Binding-site contacts:
Ligand atom C13 contacts residue THR1 of chain 1.BA at 3.7 Å.
Ligand atom N4 contacts residue THR1 of chain 1.BA at 3.6 Å.
Ligand atom O8 contacts residue SER129 of chain 1.BA at 3.8 Å.
Ligand atom C15 contacts residue THR20 of chain 1.BA at 3.4 Å.
Ligand atom O8 contacts residue SER168 of chain 1.BA at 4.0 Å.
Ligand atom C15 contacts residue LYS33 of chain 1.BA at 4.0 Å.
Ligand atom O12 contacts residue THR1 of chain 1.BA at 4.1 Å.
Ligand atom C15 contacts residue ALA49 of chain 1.BA at 4.3 Å (hydrophobic).
Ligand atom O12 contacts residue ARG19 of chain 1.BA at 4.1 Å.
Ligand atom C11 contacts residue THR20 of chain 1.BA at 4.4 Å.
Ligand atom C6 contacts residue GLY47 of chain 1.BA at 4.0 Å.
Ligand atom C11 contacts residue LYS33 of chain 1.BA at 3.9 Å.
Ligand atom C11 contacts residue THR1 of chain 1.BA at 2.9 Å.
Ligand atom C14 contacts residue GLY47 of chain 1.BA at 3.6 Å.
Ligand atom C14 contacts residue THR1 of chain 1.BA at 3.5 Å.
Ligand atom O8 contacts residue THR1 of chain 1.BA at 3.0 Å (h-bond).
Ligand atom C5 contacts residue THR1 of chain 1.BA at 2.3 Å.
Ligand atom C6 contacts residue LYS33 of chain 1.BA at 4.2 Å.
Ligand atom C13 contacts residue THR20 of chain 1.BA at 4.4 Å.
Ligand atom C6 contacts residue THR1 of chain 1.BA at 1.4 Å.
Ligand atom O7 contacts residue THR1 of chain 1.BA at 2.3 Å (h-bond).
Ligand atom O10 contacts residue GLY47 of chain 1.BA at 3.7 Å.
Ligand atom C2 contacts residue THR21 of chain 1.BA at 3.7 Å.
Ligand atom N4 contacts residue GLY47 of chain 1.BA at 2.9 Å (h-bond).
Ligand atom O12 contacts residue THR20 of chain 1.BA at 3.5 Å.
Ligand atom O7 contacts residue GLY47 of chain 1.BA at 2.9 Å (h-bond).
Ligand atom C6 contacts residue SER46 of chain 1.BA at 4.3 Å.
Ligand atom C9 contacts residue SER168 of chain 1.BA at 4.3 Å.
Ligand atom C9 contacts residue THR21 of chain 1.BA at 3.5 Å.
Ligand atom C2 contacts residue THR1 of chain 1.BA at 4.3 Å.
Ligand atom O12 contacts residue THR21 of chain 1.BA at 3.6 Å.
Ligand atom C13 contacts residue GLY47 of chain 1.BA at 3.8 Å.
Ligand atom O7 contacts residue SER46 of chain 1.BA at 3.5 Å.
Ligand atom C11 contacts residue ARG19 of chain 1.BA at 4.1 Å.
Ligand atom C14 contacts residue ARG45 of chain 1.BA at 3.8 Å.
Ligand atom C1 contacts residue THR21 of chain 1.BA at 4.2 Å.
Ligand atom C3 contacts residue GLY47 of chain 1.BA at 3.7 Å.
Ligand atom C1 contacts residue THR1 of chain 1.BA at 2.9 Å.
Ligand atom C5 contacts residue GLY47 of chain 1.BA at 4.0 Å.
Ligand atom C14 contacts residue SER46 of chain 1.BA at 4.0 Å.

Sequence of chain 1.BA:
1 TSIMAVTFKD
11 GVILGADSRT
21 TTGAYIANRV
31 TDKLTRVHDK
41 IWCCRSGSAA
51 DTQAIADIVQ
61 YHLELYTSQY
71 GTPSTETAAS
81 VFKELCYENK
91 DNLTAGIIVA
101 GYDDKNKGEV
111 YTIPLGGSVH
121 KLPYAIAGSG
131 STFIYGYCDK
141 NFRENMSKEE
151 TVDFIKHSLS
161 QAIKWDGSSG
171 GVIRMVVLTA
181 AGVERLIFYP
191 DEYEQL

A protein and the small-molecule ligand that binds it are described below.
Small molecule (SMILES): CC(C)[C@H](O)[C@@]1(C=O)NC(=O)[C@H](C)[C@@H]1O